Sequence of chain 1.A:
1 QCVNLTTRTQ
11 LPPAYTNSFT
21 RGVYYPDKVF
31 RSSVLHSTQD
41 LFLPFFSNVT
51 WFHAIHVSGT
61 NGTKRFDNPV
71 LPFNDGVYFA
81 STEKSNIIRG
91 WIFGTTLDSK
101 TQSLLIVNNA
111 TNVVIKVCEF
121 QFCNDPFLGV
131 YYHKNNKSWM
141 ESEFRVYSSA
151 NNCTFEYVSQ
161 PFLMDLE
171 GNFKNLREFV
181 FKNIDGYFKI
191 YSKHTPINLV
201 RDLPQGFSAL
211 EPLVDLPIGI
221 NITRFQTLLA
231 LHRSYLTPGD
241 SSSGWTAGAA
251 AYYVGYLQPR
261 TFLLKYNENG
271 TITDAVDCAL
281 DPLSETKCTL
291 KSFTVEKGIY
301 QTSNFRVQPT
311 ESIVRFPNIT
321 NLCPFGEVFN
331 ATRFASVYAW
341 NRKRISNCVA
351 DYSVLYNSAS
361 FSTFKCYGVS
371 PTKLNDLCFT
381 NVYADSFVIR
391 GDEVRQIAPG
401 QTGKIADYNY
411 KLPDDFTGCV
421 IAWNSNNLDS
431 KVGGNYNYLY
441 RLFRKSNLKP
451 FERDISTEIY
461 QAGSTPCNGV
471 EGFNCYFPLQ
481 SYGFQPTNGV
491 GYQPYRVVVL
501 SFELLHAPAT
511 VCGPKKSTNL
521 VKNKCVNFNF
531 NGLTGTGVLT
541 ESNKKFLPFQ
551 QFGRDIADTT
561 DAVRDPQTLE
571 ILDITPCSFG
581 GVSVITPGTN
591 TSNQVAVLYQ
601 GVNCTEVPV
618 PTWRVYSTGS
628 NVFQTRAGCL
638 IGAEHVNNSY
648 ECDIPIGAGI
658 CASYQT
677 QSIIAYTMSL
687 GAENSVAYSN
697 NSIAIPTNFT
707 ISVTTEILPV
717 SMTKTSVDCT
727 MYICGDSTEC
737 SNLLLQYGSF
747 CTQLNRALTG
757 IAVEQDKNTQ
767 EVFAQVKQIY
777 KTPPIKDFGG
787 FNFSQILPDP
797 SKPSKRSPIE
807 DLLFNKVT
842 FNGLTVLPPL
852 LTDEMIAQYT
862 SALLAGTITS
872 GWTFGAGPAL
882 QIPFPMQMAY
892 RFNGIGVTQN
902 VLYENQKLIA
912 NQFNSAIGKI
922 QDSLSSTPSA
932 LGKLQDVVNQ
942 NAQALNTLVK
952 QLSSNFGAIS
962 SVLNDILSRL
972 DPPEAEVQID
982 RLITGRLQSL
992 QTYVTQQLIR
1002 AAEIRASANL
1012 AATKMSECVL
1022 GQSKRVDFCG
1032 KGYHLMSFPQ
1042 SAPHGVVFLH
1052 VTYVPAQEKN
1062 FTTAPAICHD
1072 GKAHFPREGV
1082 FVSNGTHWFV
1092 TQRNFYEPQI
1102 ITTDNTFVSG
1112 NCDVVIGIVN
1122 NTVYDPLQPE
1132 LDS

This small molecule binds to this protein.
Small molecule (SMILES): CC(=O)N[C@@H]1[C@@H](O)[C@H](O)[C@@H](CO)O[C@H]1O

Binding-site contacts:
Ligand atom C5 contacts residue ASN590 of chain 1.A at 3.6 Å.
Ligand atom O5 contacts residue ASN590 of chain 1.A at 2.4 Å (h-bond).
Ligand atom C2 contacts residue ASN590 of chain 1.A at 2.5 Å.
Ligand atom N2 contacts residue ASN590 of chain 1.A at 3.0 Å (h-bond).
Ligand atom O6 contacts residue ASN590 of chain 1.A at 4.1 Å.
Ligand atom C4 contacts residue ASN590 of chain 1.A at 4.3 Å.
Ligand atom C3 contacts residue ASN590 of chain 1.A at 3.9 Å.
Ligand atom C1 contacts residue ASN590 of chain 1.A at 1.4 Å.
Ligand atom C7 contacts residue ASN590 of chain 1.A at 4.0 Å.